Binding-site contacts:
Ligand atom O7 contacts residue ASN45 of chain 1.B at 4.4 Å.
Ligand atom C8 contacts residue ASN45 of chain 1.B at 4.3 Å.
Ligand atom C3 contacts residue ASN45 of chain 1.B at 3.8 Å.
Ligand atom C1 contacts residue ASN45 of chain 1.B at 1.4 Å.
Ligand atom O6 contacts residue ASN45 of chain 1.B at 4.5 Å.
Ligand atom O5 contacts residue TYR12 of chain 1.B at 4.0 Å.
Ligand atom C5 contacts residue ASN45 of chain 1.B at 3.7 Å.
Ligand atom C7 contacts residue ASN45 of chain 1.B at 3.9 Å.
Ligand atom C6 contacts residue TYR12 of chain 1.B at 4.1 Å (hydrophobic).
Ligand atom C8 contacts residue THR13 of chain 1.B at 4.0 Å.
Ligand atom O5 contacts residue ASN45 of chain 1.B at 2.4 Å (h-bond).
Ligand atom C8 contacts residue ASN14 of chain 1.B at 4.0 Å.
Ligand atom N2 contacts residue ASN45 of chain 1.B at 2.9 Å (h-bond).
Ligand atom C2 contacts residue ASN45 of chain 1.B at 2.5 Å.
Ligand atom C1 contacts residue TYR12 of chain 1.B at 4.0 Å (hydrophobic).
Ligand atom C5 contacts residue TYR12 of chain 1.B at 3.7 Å (hydrophobic).
Ligand atom C4 contacts residue ASN45 of chain 1.B at 4.2 Å.

A protein and the small-molecule ligand that binds it are described below.
Small molecule (SMILES): CC(=O)N[C@@H]1[C@@H](O)[C@H](O)[C@@H](CO)O[C@H]1O

Sequence of chain 1.B:
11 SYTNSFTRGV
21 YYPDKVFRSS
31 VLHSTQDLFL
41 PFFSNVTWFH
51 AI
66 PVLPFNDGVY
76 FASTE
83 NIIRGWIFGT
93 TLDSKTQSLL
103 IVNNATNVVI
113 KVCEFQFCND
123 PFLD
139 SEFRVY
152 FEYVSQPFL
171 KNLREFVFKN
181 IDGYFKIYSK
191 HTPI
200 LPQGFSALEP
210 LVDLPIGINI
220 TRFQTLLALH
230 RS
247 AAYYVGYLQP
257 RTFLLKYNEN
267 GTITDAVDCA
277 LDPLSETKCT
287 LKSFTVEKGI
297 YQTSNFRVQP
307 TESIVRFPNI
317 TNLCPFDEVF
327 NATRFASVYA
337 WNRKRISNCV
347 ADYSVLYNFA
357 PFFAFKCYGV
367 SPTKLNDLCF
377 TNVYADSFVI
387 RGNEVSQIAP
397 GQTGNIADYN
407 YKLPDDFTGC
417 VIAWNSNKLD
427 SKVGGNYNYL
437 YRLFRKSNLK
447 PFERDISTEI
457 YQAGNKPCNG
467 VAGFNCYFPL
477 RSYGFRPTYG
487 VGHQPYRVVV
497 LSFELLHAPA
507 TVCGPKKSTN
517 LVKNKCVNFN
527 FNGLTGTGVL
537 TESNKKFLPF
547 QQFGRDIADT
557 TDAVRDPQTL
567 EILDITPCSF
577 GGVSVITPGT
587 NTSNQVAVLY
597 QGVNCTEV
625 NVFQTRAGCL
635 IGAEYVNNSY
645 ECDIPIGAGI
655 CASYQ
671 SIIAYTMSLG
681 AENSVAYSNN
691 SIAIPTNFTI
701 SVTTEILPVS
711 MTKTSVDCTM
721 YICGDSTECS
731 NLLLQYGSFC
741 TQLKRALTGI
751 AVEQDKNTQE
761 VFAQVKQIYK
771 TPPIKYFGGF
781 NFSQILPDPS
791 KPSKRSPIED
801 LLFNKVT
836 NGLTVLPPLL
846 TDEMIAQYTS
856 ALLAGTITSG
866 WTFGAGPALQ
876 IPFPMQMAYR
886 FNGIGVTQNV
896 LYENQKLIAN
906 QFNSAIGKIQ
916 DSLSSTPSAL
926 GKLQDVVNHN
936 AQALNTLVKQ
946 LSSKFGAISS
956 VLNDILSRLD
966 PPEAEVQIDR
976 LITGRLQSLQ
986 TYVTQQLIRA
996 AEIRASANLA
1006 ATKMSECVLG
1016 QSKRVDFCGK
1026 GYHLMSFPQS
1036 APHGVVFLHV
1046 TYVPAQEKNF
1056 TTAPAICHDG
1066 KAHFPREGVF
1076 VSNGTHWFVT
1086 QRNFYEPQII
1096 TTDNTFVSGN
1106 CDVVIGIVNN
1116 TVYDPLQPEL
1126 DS